Binding-site contacts:
Ligand atom N2 contacts residue ASN231 of chain 1.B at 2.9 Å (h-bond).
Ligand atom O7 contacts residue ASN231 of chain 1.B at 3.1 Å (h-bond).
Ligand atom C7 contacts residue ASN231 of chain 1.B at 3.2 Å.
Ligand atom O5 contacts residue ASN231 of chain 1.B at 2.4 Å (h-bond).
Ligand atom C4 contacts residue ASN231 of chain 1.B at 4.2 Å.
Ligand atom C5 contacts residue ASN231 of chain 1.B at 3.7 Å.
Ligand atom C1 contacts residue ASN231 of chain 1.B at 1.4 Å.
Ligand atom C3 contacts residue ASN231 of chain 1.B at 3.8 Å.
Ligand atom C8 contacts residue ASN231 of chain 1.B at 4.4 Å.
Ligand atom C2 contacts residue ASN231 of chain 1.B at 2.5 Å.
Ligand atom C8 contacts residue GLY229 of chain 1.B at 4.0 Å.

This small molecule binds to this protein.
Small molecule (SMILES): CC(=O)N[C@@H]1[C@@H](O)[C@H](O)[C@@H](CO)O[C@H]1O

Sequence of chain 1.B:
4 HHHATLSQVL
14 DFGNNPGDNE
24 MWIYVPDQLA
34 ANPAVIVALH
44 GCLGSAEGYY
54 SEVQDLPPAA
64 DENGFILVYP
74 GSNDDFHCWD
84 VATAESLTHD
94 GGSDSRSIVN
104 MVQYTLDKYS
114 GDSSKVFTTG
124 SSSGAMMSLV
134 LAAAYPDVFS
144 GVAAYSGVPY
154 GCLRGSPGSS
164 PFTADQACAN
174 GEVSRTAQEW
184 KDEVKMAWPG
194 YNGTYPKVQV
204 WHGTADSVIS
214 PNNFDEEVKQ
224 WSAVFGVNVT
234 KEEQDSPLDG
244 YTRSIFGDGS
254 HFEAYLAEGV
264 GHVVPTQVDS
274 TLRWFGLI